Binding-site contacts:
Ligand atom O7 contacts residue LYS203 of chain 58.E at 4.0 Å.
Ligand atom C4 contacts residue ASN200 of chain 58.E at 3.8 Å.
Ligand atom N2 contacts residue ASN200 of chain 58.E at 3.3 Å (h-bond).
Ligand atom C1 contacts residue ASN200 of chain 58.E at 1.4 Å.
Ligand atom O7 contacts residue ASN200 of chain 58.E at 3.3 Å (h-bond).
Ligand atom C5 contacts residue ASN200 of chain 58.E at 3.3 Å.
Ligand atom C2 contacts residue ASN200 of chain 58.E at 2.5 Å.
Ligand atom O5 contacts residue SER197 of chain 58.E at 4.0 Å.
Ligand atom O6 contacts residue ASN200 of chain 58.E at 3.0 Å (h-bond).
Ligand atom N2 contacts residue LEU192 of chain 58.E at 3.5 Å.
Ligand atom C2 contacts residue LEU192 of chain 58.E at 4.3 Å (hydrophobic).
Ligand atom C6 contacts residue ASN200 of chain 58.E at 3.3 Å.
Ligand atom C5 contacts residue SER197 of chain 58.E at 4.2 Å.
Ligand atom C8 contacts residue LEU192 of chain 58.E at 3.7 Å (hydrophobic).
Ligand atom C7 contacts residue LEU192 of chain 58.E at 3.8 Å (hydrophobic).
Ligand atom C3 contacts residue ASN200 of chain 58.E at 3.7 Å.
Ligand atom O5 contacts residue ASN200 of chain 58.E at 2.5 Å (h-bond).
Ligand atom C6 contacts residue LEU199 of chain 58.E at 4.1 Å (hydrophobic).
Ligand atom C6 contacts residue SER197 of chain 58.E at 4.3 Å.
Ligand atom C1 contacts residue LEU192 of chain 58.E at 3.9 Å (hydrophobic).
Ligand atom C7 contacts residue ASN200 of chain 58.E at 3.6 Å.
Ligand atom C8 contacts residue VAL205 of chain 58.E at 3.7 Å (hydrophobic).

Sequence of chain 58.E:
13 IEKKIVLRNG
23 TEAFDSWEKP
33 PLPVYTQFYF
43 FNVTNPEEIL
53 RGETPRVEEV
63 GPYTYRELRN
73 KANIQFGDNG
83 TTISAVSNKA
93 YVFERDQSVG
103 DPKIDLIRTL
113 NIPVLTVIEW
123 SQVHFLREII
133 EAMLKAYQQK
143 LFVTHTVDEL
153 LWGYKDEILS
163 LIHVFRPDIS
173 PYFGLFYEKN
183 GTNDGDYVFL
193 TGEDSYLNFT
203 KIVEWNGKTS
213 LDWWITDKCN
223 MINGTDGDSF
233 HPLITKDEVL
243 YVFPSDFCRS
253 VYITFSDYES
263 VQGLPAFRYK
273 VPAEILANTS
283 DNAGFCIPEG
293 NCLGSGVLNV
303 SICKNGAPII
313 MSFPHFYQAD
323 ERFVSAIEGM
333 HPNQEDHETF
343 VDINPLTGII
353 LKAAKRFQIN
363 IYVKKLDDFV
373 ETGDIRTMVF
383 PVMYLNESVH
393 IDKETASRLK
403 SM

The protein below binds the small molecule below.
Small molecule (SMILES): CC(=O)N[C@@H]1[C@@H](O)[C@H](O)[C@@H](CO)O[C@H]1O